Binding-site contacts:
Ligand atom C6 contacts residue ASN120 of chain 1.B at 3.9 Å.
Ligand atom C1 contacts residue ARG114 of chain 1.B at 4.1 Å.
Ligand atom C7 contacts residue ASN120 of chain 1.B at 4.4 Å.
Ligand atom C8 contacts residue ASN184 of chain 1.B at 3.3 Å.
Ligand atom O6 contacts residue ASN184 of chain 1.B at 4.1 Å.
Ligand atom O5 contacts residue ASN184 of chain 1.B at 2.4 Å (h-bond).
Ligand atom N2 contacts residue ASN184 of chain 1.B at 2.9 Å (h-bond).
Ligand atom O6 contacts residue ARG114 of chain 1.B at 3.3 Å (salt-bridge).
Ligand atom C7 contacts residue ASN184 of chain 1.B at 3.2 Å.
Ligand atom C4 contacts residue ASN184 of chain 1.B at 4.3 Å.
Ligand atom O6 contacts residue ASN120 of chain 1.B at 3.4 Å.
Ligand atom C5 contacts residue ARG114 of chain 1.B at 3.5 Å.
Ligand atom C8 contacts residue VAL107 of chain 1.B at 4.5 Å (hydrophobic).
Ligand atom C8 contacts residue ASN120 of chain 1.B at 3.3 Å.
Ligand atom O7 contacts residue ASN120 of chain 1.B at 4.3 Å.
Ligand atom C8 contacts residue TRP185 of chain 1.B at 4.1 Å (hydrophobic).
Ligand atom C1 contacts residue ASN184 of chain 1.B at 1.4 Å.
Ligand atom C3 contacts residue ASN184 of chain 1.B at 3.8 Å.
Ligand atom C8 contacts residue ALA188 of chain 1.B at 4.2 Å (hydrophobic).
Ligand atom C2 contacts residue ASN184 of chain 1.B at 2.5 Å.
Ligand atom O5 contacts residue ARG114 of chain 1.B at 3.4 Å (salt-bridge).
Ligand atom C6 contacts residue ARG114 of chain 1.B at 3.3 Å.
Ligand atom O7 contacts residue ASN184 of chain 1.B at 3.4 Å (h-bond).
Ligand atom C5 contacts residue ASN184 of chain 1.B at 3.7 Å.

Sequence of chain 1.B:
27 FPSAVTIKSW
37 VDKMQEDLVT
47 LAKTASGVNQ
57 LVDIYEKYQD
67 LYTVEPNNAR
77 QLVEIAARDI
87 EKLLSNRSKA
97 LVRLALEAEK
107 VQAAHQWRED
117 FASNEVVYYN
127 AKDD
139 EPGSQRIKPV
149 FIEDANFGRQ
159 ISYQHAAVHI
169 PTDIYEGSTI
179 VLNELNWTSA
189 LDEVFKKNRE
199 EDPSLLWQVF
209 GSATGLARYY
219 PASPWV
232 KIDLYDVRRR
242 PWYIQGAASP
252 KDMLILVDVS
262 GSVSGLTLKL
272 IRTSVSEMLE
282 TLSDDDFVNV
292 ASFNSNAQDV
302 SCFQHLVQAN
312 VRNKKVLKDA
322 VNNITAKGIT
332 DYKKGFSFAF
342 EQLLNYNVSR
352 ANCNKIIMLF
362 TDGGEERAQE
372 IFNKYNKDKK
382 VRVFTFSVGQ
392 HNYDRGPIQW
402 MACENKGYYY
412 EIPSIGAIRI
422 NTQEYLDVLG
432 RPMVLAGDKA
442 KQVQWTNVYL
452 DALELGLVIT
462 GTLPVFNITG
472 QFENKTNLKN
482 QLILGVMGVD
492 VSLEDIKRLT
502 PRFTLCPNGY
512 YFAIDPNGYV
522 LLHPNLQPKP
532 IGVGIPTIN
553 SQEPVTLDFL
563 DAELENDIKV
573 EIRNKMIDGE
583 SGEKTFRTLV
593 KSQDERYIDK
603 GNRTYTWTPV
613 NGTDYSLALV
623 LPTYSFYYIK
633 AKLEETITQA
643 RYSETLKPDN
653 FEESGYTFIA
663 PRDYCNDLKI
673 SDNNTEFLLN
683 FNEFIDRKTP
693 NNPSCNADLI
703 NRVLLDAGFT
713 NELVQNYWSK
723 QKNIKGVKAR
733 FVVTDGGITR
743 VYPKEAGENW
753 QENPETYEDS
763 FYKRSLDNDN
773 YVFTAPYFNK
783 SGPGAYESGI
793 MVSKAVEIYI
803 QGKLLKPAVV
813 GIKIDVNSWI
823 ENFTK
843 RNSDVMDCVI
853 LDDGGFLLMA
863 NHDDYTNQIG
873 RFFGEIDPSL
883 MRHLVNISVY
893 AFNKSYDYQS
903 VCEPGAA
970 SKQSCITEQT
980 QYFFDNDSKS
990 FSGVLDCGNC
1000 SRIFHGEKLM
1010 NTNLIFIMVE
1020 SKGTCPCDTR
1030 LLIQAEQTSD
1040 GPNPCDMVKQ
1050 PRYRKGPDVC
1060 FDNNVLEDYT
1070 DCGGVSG

This small molecule binds to this protein.
Small molecule (SMILES): CC(=O)N[C@H]1[C@H](O[C@H]2[C@H](O)[C@@H](NC(C)=O)CO[C@@H]2CO)O[C@H](CO)[C@@H](O)[C@@H]1O